Sequence of chain 1.A:
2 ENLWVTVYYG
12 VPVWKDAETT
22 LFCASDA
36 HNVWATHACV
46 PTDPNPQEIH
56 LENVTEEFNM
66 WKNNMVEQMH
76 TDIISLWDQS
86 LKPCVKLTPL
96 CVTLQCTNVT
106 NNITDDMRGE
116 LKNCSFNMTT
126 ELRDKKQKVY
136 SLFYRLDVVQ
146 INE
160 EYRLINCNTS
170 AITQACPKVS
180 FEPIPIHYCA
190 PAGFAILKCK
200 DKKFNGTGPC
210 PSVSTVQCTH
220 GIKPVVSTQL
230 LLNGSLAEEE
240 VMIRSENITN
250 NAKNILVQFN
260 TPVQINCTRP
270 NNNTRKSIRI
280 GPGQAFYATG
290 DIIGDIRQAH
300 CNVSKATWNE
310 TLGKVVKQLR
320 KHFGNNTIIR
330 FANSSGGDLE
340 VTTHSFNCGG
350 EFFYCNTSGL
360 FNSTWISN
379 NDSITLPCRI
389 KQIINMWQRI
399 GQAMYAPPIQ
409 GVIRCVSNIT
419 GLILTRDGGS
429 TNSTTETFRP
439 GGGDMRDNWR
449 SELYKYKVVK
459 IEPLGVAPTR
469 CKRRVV

This protein binds this small molecule.
Small molecule (SMILES): CC(=O)N[C@H]1[C@H](O[C@H]2[C@H](O)[C@@H](NC(C)=O)CO[C@@H]2CO)O[C@H](CO)[C@@H](O)[C@@H]1O

Binding-site contacts:
Ligand atom C5 contacts residue ASN271 of chain 1.A at 3.5 Å.
Ligand atom C5 contacts residue ILE292 of chain 1.A at 4.4 Å (hydrophobic).
Ligand atom C3 contacts residue ASN271 of chain 1.A at 3.8 Å.
Ligand atom C6 contacts residue ILE292 of chain 1.A at 4.1 Å (hydrophobic).
Ligand atom C4 contacts residue ASN271 of chain 1.A at 4.1 Å.
Ligand atom C2 contacts residue ASN271 of chain 1.A at 2.4 Å.
Ligand atom N2 contacts residue ASN271 of chain 1.A at 3.0 Å (h-bond).
Ligand atom C6 contacts residue ASN271 of chain 1.A at 4.5 Å.
Ligand atom O6 contacts residue ILE292 of chain 1.A at 3.1 Å.
Ligand atom O5 contacts residue ASN271 of chain 1.A at 2.1 Å (h-bond).
Ligand atom O6 contacts residue ASN271 of chain 1.A at 4.2 Å.
Ligand atom C8 contacts residue VAL410 of chain 1.A at 4.1 Å (hydrophobic).
Ligand atom C7 contacts residue ASN271 of chain 1.A at 4.1 Å.
Ligand atom C8 contacts residue GLY409 of chain 1.A at 4.2 Å.
Ligand atom O5 contacts residue ILE292 of chain 1.A at 3.8 Å.
Ligand atom C1 contacts residue ASN271 of chain 1.A at 1.4 Å.
Ligand atom N2 contacts residue GLY409 of chain 1.A at 4.2 Å.